Binding-site contacts:
Ligand atom ND1 contacts residue GLU894 of chain 32.T at 3.9 Å.
Ligand atom CA contacts residue TYR619 of chain 32.T at 3.8 Å (hydrophobic).
Ligand atom N contacts residue TYR619 of chain 32.T at 3.4 Å.
Ligand atom CG contacts residue GLU894 of chain 32.T at 3.8 Å.
Ligand atom CB contacts residue TYR619 of chain 32.T at 3.1 Å (hydrophobic).
Ligand atom CB contacts residue CYS621 of chain 32.T at 3.7 Å (hydrophobic).
Ligand atom N contacts residue ASP618 of chain 32.T at 3.5 Å (salt-bridge).
Ligand atom CB contacts residue ARG649 of chain 32.T at 3.6 Å.
Ligand atom N contacts residue ARG649 of chain 32.T at 3.8 Å.
Ligand atom N contacts residue ASN617 of chain 32.T at 2.8 Å (h-bond).
Ligand atom C contacts residue ARG649 of chain 32.T at 3.8 Å.
Ligand atom N contacts residue CYS621 of chain 32.T at 3.2 Å (h-bond).
Ligand atom CD contacts residue ASN617 of chain 32.T at 2.8 Å.
Ligand atom CB contacts residue ARG649 of chain 32.T at 3.8 Å.
Ligand atom O contacts residue TYR619 of chain 32.T at 3.9 Å.
Ligand atom CE1 contacts residue MET843 of chain 32.T at 4.1 Å (hydrophobic).
Ligand atom CG contacts residue PHE896 of chain 32.T at 3.4 Å (hydrophobic).
Ligand atom CE1 contacts residue GLU894 of chain 32.T at 4.3 Å.
Ligand atom CD2 contacts residue ARG845 of chain 32.T at 3.8 Å.
Ligand atom CA contacts residue TYR619 of chain 32.T at 3.6 Å (hydrophobic).
Ligand atom C contacts residue ASN617 of chain 32.T at 4.2 Å.
Ligand atom CD contacts residue CYS621 of chain 32.T at 4.2 Å (hydrophobic).
Ligand atom CA contacts residue ASN617 of chain 32.T at 4.2 Å.
Ligand atom C contacts residue ARG649 of chain 32.T at 4.2 Å.
Ligand atom CE1 contacts residue LEU348 of chain 32.T at 4.0 Å (hydrophobic).
Ligand atom CB contacts residue TYR619 of chain 32.T at 4.0 Å (hydrophobic).
Ligand atom CD2 contacts residue GLU894 of chain 32.T at 4.2 Å.
Ligand atom CD contacts residue ARG46 of chain 32.V at 3.9 Å.
Ligand atom CB contacts residue GLU894 of chain 32.T at 4.2 Å.
Ligand atom CB contacts residue PHE896 of chain 32.T at 3.9 Å (hydrophobic).
Ligand atom N contacts residue TYR619 of chain 32.T at 3.7 Å.
Ligand atom CA contacts residue ARG649 of chain 32.T at 4.0 Å.
Ligand atom O contacts residue ARG649 of chain 32.T at 3.2 Å (salt-bridge).
Ligand atom C contacts residue TYR619 of chain 32.T at 3.4 Å (hydrophobic).
Ligand atom O contacts residue ARG845 of chain 32.T at 4.2 Å.
Ligand atom CG contacts residue ASN617 of chain 32.T at 3.6 Å.
Ligand atom ND1 contacts residue LEU348 of chain 32.T at 4.2 Å.
Ligand atom CA contacts residue CYS621 of chain 32.T at 3.1 Å (hydrophobic).
Ligand atom CA contacts residue ARG649 of chain 32.T at 3.9 Å.
Ligand atom CG contacts residue ARG46 of chain 32.V at 3.7 Å.

A small-molecule ligand and the protein it binds are described below.
Small molecule (SMILES): NC(N)=NCCC[C@H](NC(=O)[C@@H]1CCCN1)C(=O)N[C@H](C=O)Cc1cnc[nH]1

Sequence of chain 32.T:
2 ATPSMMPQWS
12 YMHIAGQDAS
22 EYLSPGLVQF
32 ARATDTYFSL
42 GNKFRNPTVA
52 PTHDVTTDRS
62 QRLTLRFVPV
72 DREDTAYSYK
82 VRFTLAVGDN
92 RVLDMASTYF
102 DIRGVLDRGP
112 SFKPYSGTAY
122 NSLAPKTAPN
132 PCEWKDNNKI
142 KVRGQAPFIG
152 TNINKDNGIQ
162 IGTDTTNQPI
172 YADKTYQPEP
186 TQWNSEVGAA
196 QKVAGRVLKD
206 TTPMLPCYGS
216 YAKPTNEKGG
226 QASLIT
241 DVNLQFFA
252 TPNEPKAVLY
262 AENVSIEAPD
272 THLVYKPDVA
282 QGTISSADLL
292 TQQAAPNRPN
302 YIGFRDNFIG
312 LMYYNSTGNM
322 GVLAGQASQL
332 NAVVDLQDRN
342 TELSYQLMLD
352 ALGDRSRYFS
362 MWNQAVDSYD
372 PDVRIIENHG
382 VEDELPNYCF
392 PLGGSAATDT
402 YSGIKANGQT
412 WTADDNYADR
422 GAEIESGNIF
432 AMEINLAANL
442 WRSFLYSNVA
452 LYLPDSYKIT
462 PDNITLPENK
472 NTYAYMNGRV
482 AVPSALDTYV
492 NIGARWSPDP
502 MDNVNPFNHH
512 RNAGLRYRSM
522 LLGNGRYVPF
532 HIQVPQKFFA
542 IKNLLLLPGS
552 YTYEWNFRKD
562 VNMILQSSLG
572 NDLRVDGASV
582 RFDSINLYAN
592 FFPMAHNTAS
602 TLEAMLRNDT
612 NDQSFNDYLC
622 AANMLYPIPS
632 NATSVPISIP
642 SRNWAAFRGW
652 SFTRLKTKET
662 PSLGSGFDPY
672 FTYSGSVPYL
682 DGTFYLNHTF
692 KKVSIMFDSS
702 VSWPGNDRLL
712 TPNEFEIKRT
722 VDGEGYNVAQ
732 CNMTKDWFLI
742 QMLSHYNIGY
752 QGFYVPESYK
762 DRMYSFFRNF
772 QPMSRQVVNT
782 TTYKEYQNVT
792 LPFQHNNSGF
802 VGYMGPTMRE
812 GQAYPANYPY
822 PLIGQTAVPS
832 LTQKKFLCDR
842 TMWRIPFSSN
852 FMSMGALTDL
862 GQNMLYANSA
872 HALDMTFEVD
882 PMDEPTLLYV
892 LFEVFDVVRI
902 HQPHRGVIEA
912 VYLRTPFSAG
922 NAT

Sequence of chain 32.V:
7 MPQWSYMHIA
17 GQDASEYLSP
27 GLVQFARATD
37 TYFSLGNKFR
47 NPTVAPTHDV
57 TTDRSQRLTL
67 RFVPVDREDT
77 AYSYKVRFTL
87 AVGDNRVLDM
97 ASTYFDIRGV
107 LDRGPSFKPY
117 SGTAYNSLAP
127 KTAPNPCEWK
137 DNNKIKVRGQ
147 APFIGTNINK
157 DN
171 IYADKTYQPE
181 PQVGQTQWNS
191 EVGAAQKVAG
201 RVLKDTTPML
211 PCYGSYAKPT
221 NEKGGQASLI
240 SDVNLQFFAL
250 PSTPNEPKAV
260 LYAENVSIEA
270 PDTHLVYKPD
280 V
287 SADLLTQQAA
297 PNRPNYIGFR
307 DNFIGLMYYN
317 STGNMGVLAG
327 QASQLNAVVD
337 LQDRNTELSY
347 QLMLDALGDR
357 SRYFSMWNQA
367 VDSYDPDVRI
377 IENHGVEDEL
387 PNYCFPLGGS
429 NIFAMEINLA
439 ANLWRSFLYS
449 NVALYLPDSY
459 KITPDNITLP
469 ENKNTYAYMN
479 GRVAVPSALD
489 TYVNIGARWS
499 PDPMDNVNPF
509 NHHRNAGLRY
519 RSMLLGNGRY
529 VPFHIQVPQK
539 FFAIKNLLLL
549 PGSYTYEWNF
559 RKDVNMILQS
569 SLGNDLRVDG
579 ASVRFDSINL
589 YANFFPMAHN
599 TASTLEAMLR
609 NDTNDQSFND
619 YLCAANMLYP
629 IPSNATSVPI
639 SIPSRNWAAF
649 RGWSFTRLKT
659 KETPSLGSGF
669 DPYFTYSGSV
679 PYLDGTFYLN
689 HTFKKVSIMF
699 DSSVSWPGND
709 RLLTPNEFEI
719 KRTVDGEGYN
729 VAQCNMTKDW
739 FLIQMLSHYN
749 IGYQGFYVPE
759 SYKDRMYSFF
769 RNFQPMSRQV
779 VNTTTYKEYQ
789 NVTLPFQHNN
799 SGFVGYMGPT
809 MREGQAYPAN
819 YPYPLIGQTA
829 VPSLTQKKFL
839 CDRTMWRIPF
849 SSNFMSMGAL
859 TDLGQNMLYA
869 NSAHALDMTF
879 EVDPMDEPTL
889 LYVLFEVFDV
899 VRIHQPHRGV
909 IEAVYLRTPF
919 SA